Sequence of chain 1.D:
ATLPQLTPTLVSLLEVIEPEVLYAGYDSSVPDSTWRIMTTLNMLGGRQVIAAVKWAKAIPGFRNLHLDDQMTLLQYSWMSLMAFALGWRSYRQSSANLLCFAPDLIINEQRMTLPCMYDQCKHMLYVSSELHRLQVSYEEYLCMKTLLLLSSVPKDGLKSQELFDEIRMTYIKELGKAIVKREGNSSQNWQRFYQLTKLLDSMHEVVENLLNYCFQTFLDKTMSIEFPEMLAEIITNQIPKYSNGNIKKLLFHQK

The protein below binds the small molecule below.
Small molecule (SMILES): C[C@@H]1C[C@H]2[C@@H]3CCC4=CC(=O)C=C[C@]4(C)[C@@]3(F)[C@@H](O)C[C@]2(C)[C@@]1(O)C(=O)CO

Binding-site contacts:
Ligand atom F1 contacts residue LEU44 of chain 1.D at 4.0 Å.
Ligand atom C13 contacts residue ASN45 of chain 1.D at 4.2 Å.
Ligand atom C18 contacts residue ASN45 of chain 1.D at 4.0 Å.
Ligand atom C12 contacts residue LEU44 of chain 1.D at 4.1 Å (hydrophobic).
Ligand atom C22 contacts residue TYR216 of chain 1.D at 3.6 Å (hydrophobic).
Ligand atom O4 contacts residue TYR216 of chain 1.D at 3.3 Å.
Ligand atom C5 contacts residue MET85 of chain 1.D at 4.0 Å (hydrophobic).
Ligand atom O1 contacts residue GLN51 of chain 1.D at 3.0 Å (h-bond).
Ligand atom O5 contacts residue ASN45 of chain 1.D at 3.9 Å.
Ligand atom C6 contacts residue MET85 of chain 1.D at 3.6 Å (hydrophobic).
Ligand atom C2 contacts residue LEU47 of chain 1.D at 4.0 Å (hydrophobic).
Ligand atom O5 contacts residue MET41 of chain 1.D at 4.0 Å.
Ligand atom O1 contacts residue ARG92 of chain 1.D at 2.7 Å (salt-bridge).
Ligand atom O1 contacts residue PHE104 of chain 1.D at 3.5 Å (h-bond).
Ligand atom O2 contacts residue ASN45 of chain 1.D at 3.3 Å (h-bond).
Ligand atom C21 contacts residue ASN45 of chain 1.D at 3.8 Å.
Ligand atom C11 contacts residue ASN45 of chain 1.D at 3.8 Å.
Ligand atom O5 contacts residue PHE230 of chain 1.D at 4.1 Å.
Ligand atom C20 contacts residue TYR216 of chain 1.D at 4.0 Å (hydrophobic).
Ligand atom C21 contacts residue MET41 of chain 1.D at 3.6 Å (hydrophobic).
Ligand atom C4 contacts residue GLN51 of chain 1.D at 4.0 Å.
Ligand atom O5 contacts residue THR220 of chain 1.D at 2.9 Å (h-bond).
Ligand atom C11 contacts residue LEU44 of chain 1.D at 3.8 Å (hydrophobic).
Ligand atom C2 contacts residue GLN51 of chain 1.D at 3.1 Å.
Ligand atom O5 contacts residue ILE228 of chain 1.D at 3.7 Å.
Ligand atom C4 contacts residue MET85 of chain 1.D at 4.1 Å (hydrophobic).
Ligand atom C12 contacts residue ASN45 of chain 1.D at 3.2 Å.
Ligand atom C19 contacts residue GLY48 of chain 1.D at 3.8 Å.
Ligand atom F1 contacts residue PHE104 of chain 1.D at 3.7 Å.
Ligand atom C1 contacts residue GLY48 of chain 1.D at 3.7 Å.
Ligand atom O4 contacts residue CYS217 of chain 1.D at 3.5 Å.
Ligand atom C3 contacts residue GLN51 of chain 1.D at 3.2 Å.
Ligand atom C3 contacts residue PHE104 of chain 1.D at 3.9 Å (hydrophobic).
Ligand atom O2 contacts residue LEU44 of chain 1.D at 3.6 Å (h-bond).
Ligand atom C21 contacts residue THR220 of chain 1.D at 4.1 Å.
Ligand atom C1 contacts residue LEU44 of chain 1.D at 3.5 Å (hydrophobic).
Ligand atom C1 contacts residue GLN51 of chain 1.D at 3.8 Å.
Ligand atom C2 contacts residue LEU44 of chain 1.D at 4.2 Å (hydrophobic).
Ligand atom O4 contacts residue THR220 of chain 1.D at 3.6 Å (h-bond).
Ligand atom C3 contacts residue ARG92 of chain 1.D at 3.8 Å.